Binding-site contacts:
Ligand atom C1 contacts residue ASN649 of chain 1.B at 1.4 Å.
Ligand atom O6 contacts residue GLY647 of chain 1.B at 4.4 Å.
Ligand atom O7 contacts residue GLN666 of chain 1.B at 3.3 Å (h-bond).
Ligand atom C2 contacts residue GLN666 of chain 1.B at 4.2 Å.
Ligand atom C7 contacts residue ASN649 of chain 1.B at 3.8 Å.
Ligand atom C4 contacts residue ASN649 of chain 1.B at 4.3 Å.
Ligand atom C5 contacts residue ASN649 of chain 1.B at 3.7 Å.
Ligand atom C3 contacts residue ASN649 of chain 1.B at 3.8 Å.
Ligand atom C7 contacts residue GLN666 of chain 1.B at 4.1 Å.
Ligand atom O7 contacts residue ASN649 of chain 1.B at 4.5 Å.
Ligand atom O6 contacts residue ASN649 of chain 1.B at 4.1 Å.
Ligand atom C2 contacts residue ASN649 of chain 1.B at 2.5 Å.
Ligand atom O5 contacts residue ASN649 of chain 1.B at 2.4 Å (h-bond).
Ligand atom N2 contacts residue GLN666 of chain 1.B at 4.5 Å.
Ligand atom N2 contacts residue ASN649 of chain 1.B at 2.8 Å (h-bond).

The small molecule below binds the protein below.
Small molecule (SMILES): CC(=O)N[C@H]1[C@H](O[C@H]2[C@H](O)[C@@H](NC(C)=O)CO[C@@H]2CO)O[C@H](CO)[C@@H](O)[C@@H]1O

Sequence of chain 1.B:
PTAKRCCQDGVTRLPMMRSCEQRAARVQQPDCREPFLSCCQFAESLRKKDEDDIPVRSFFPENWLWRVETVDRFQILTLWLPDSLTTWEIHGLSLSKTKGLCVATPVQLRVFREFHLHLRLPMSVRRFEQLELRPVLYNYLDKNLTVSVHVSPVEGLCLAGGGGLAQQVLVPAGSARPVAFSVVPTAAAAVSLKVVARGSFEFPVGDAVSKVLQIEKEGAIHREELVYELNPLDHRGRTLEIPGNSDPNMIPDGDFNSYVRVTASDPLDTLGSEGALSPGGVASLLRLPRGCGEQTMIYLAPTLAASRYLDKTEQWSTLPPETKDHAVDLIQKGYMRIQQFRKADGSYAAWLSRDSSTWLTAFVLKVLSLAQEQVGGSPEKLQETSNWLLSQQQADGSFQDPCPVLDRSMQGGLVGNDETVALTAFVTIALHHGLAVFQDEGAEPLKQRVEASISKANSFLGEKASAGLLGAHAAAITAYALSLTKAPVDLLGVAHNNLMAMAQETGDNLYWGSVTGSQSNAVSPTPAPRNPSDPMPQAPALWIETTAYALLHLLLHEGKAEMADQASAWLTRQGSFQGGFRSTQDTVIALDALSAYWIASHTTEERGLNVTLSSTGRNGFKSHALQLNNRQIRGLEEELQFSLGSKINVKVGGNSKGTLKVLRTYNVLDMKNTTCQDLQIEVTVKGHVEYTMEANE